Sequence of chain 1.C:
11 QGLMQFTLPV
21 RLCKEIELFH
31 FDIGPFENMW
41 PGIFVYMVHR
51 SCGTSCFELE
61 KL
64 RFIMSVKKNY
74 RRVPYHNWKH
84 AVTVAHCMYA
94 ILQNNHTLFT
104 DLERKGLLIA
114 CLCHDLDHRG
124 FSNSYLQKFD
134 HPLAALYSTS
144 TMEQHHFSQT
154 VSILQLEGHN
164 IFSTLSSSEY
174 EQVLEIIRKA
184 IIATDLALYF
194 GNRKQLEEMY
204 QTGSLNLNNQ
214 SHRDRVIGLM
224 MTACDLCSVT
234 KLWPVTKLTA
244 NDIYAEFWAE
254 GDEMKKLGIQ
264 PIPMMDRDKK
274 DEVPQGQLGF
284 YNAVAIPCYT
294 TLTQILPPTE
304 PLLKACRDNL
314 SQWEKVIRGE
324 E

The small molecule below binds the protein below.
Small molecule (SMILES): Cc1ncc(C)n2nc(CCc3nc(N4CC[C@H](C)C4)nn3C)nc12

Binding-site contacts:
Ligand atom C2 contacts residue LEU229 of chain 1.C at 3.6 Å (hydrophobic).
Ligand atom C12 contacts residue GLN280 of chain 1.C at 3.7 Å.
Ligand atom N20 contacts residue GLY279 of chain 1.C at 3.3 Å.
Ligand atom N15 contacts residue GLY279 of chain 1.C at 3.7 Å.
Ligand atom C14 contacts residue TYR247 of chain 1.C at 3.5 Å (hydrophobic).
Ligand atom C10 contacts residue ILE246 of chain 1.C at 3.5 Å (hydrophobic).
Ligand atom N7 contacts residue PHE283 of chain 1.C at 3.8 Å.
Ligand atom C12 contacts residue PHE250 of chain 1.C at 3.8 Å (hydrophobic).
Ligand atom C12 contacts residue MET267 of chain 1.C at 3.8 Å (hydrophobic).
Ligand atom N18 contacts residue TYR247 of chain 1.C at 2.7 Å (h-bond).
Ligand atom C21 contacts residue MET267 of chain 1.C at 3.8 Å (hydrophobic).
Ligand atom C24 contacts residue TYR247 of chain 1.C at 3.4 Å (hydrophobic).
Ligand atom C23 contacts residue VAL276 of chain 1.C at 3.8 Å (hydrophobic).
Ligand atom C4 contacts residue PHE283 of chain 1.C at 3.8 Å (hydrophobic).
Ligand atom C3 contacts residue PHE283 of chain 1.C at 3.5 Å (hydrophobic).
Ligand atom N18 contacts residue GLY279 of chain 1.C at 3.5 Å.
Ligand atom N1 contacts residue ILE246 of chain 1.C at 3.4 Å.
Ligand atom C13 contacts residue GLN280 of chain 1.C at 3.7 Å.
Ligand atom C13 contacts residue TYR247 of chain 1.C at 3.6 Å (hydrophobic).
Ligand atom C2 contacts residue PHE283 of chain 1.C at 3.8 Å (hydrophobic).
Ligand atom N15 contacts residue MET267 of chain 1.C at 3.8 Å.
Ligand atom C12 contacts residue TYR247 of chain 1.C at 3.6 Å (hydrophobic).
Ligand atom C8 contacts residue GLN280 of chain 1.C at 3.8 Å.
Ligand atom C23 contacts residue LYS272 of chain 1.C at 3.8 Å.
Ligand atom C25 contacts residue GLU275 of chain 1.C at 3.3 Å.
Ligand atom C13 contacts residue PHE283 of chain 1.C at 3.6 Å (hydrophobic).
Ligand atom C14 contacts residue GLY279 of chain 1.C at 3.4 Å.
Ligand atom C17 contacts residue GLY279 of chain 1.C at 3.4 Å.
Ligand atom C17 contacts residue TYR247 of chain 1.C at 3.7 Å (hydrophobic).
Ligand atom N7 contacts residue PHE250 of chain 1.C at 3.6 Å.
Ligand atom C4 contacts residue ILE246 of chain 1.C at 3.4 Å (hydrophobic).
Ligand atom C13 contacts residue GLY279 of chain 1.C at 3.8 Å.
Ligand atom C23 contacts residue GLU275 of chain 1.C at 3.4 Å.
Ligand atom C5 contacts residue PHE283 of chain 1.C at 3.7 Å (hydrophobic).
Ligand atom N9 contacts residue GLN280 of chain 1.C at 3.0 Å (h-bond).
Ligand atom C22 contacts residue PRO266 of chain 1.C at 3.7 Å (hydrophobic).
Ligand atom N6 contacts residue PHE283 of chain 1.C at 3.5 Å.
Ligand atom C8 contacts residue PHE250 of chain 1.C at 3.8 Å (hydrophobic).
Ligand atom C10 contacts residue GLN280 of chain 1.C at 3.6 Å.
Ligand atom N16 contacts residue MET267 of chain 1.C at 3.8 Å.